Sequence of chain 2.B:
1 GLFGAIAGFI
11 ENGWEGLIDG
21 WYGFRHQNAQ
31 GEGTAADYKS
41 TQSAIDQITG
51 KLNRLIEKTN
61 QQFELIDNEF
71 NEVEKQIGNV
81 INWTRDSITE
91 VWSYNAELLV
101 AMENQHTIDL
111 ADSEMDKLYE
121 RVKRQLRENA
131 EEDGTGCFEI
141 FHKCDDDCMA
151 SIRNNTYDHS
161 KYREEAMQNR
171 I

A small-molecule ligand and the protein it binds are described below.
Small molecule (SMILES): CC(=O)N[C@@H]1[C@@H](O)[C@H](O)[C@@H](CO)O[C@H]1O

Binding-site contacts:
Ligand atom O4 contacts residue GLU72 of chain 2.B at 4.4 Å.
Ligand atom C7 contacts residue ASN79 of chain 2.B at 4.1 Å.
Ligand atom C4 contacts residue ASN82 of chain 2.B at 4.1 Å.
Ligand atom C3 contacts residue GLU72 of chain 2.B at 3.8 Å.
Ligand atom C1 contacts residue ASN82 of chain 2.B at 1.4 Å.
Ligand atom O7 contacts residue GLU72 of chain 2.B at 4.1 Å.
Ligand atom O7 contacts residue ASN79 of chain 2.B at 3.8 Å.
Ligand atom O5 contacts residue ASN82 of chain 2.B at 2.4 Å (h-bond).
Ligand atom C2 contacts residue ASN82 of chain 2.B at 2.4 Å.
Ligand atom C7 contacts residue LYS75 of chain 2.B at 3.2 Å.
Ligand atom N2 contacts residue ASN82 of chain 2.B at 3.0 Å (h-bond).
Ligand atom O7 contacts residue LYS75 of chain 2.B at 2.4 Å (salt-bridge).
Ligand atom N2 contacts residue LYS75 of chain 2.B at 4.5 Å.
Ligand atom C5 contacts residue ASN82 of chain 2.B at 3.7 Å.
Ligand atom O3 contacts residue GLU72 of chain 2.B at 3.2 Å (salt-bridge).
Ligand atom C8 contacts residue ASN79 of chain 2.B at 4.2 Å.
Ligand atom C8 contacts residue LYS75 of chain 2.B at 3.4 Å.
Ligand atom N2 contacts residue GLU72 of chain 2.B at 4.2 Å.
Ligand atom O7 contacts residue ASN82 of chain 2.B at 4.3 Å.
Ligand atom C8 contacts residue GLU72 of chain 2.B at 3.8 Å.
Ligand atom C3 contacts residue ASN82 of chain 2.B at 3.8 Å.
Ligand atom C8 contacts residue GLY78 of chain 2.B at 3.9 Å.
Ligand atom C7 contacts residue GLU72 of chain 2.B at 3.8 Å.
Ligand atom C7 contacts residue ASN82 of chain 2.B at 3.9 Å.